Sequence of chain 1.A:
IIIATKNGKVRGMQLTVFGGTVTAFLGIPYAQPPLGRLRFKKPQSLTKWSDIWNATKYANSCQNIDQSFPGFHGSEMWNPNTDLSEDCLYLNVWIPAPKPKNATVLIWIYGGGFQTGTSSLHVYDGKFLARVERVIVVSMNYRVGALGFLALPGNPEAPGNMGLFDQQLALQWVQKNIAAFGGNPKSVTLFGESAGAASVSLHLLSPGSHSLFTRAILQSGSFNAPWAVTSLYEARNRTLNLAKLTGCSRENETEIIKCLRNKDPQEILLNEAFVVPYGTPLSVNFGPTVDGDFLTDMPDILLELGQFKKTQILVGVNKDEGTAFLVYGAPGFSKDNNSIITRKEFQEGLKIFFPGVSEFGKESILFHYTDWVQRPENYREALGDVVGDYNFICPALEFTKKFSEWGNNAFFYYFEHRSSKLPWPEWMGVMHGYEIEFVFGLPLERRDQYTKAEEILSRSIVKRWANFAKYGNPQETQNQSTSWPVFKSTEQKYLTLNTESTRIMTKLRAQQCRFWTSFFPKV

Binding-site contacts:
Ligand atom C3 contacts residue ASN341 of chain 1.A at 3.7 Å.
Ligand atom C5 contacts residue SER338 of chain 1.A at 4.0 Å.
Ligand atom O7 contacts residue ASN341 of chain 1.A at 4.3 Å.
Ligand atom C5 contacts residue GLY336 of chain 1.A at 4.5 Å.
Ligand atom C7 contacts residue ASN342 of chain 1.A at 4.4 Å.
Ligand atom C8 contacts residue ASN341 of chain 1.A at 3.2 Å.
Ligand atom C7 contacts residue GLY336 of chain 1.A at 4.0 Å.
Ligand atom C2 contacts residue GLY336 of chain 1.A at 4.5 Å.
Ligand atom O7 contacts residue GLY336 of chain 1.A at 2.8 Å (h-bond).
Ligand atom O7 contacts residue ASN342 of chain 1.A at 3.7 Å.
Ligand atom C1 contacts residue GLY336 of chain 1.A at 4.2 Å.
Ligand atom O7 contacts residue SER343 of chain 1.A at 4.4 Å.
Ligand atom O5 contacts residue SER338 of chain 1.A at 3.3 Å.
Ligand atom C4 contacts residue ASN341 of chain 1.A at 4.2 Å.
Ligand atom O7 contacts residue ILE344 of chain 1.A at 4.2 Å.
Ligand atom C5 contacts residue ASN341 of chain 1.A at 3.6 Å.
Ligand atom N2 contacts residue ASN341 of chain 1.A at 2.9 Å (h-bond).
Ligand atom N2 contacts residue GLY336 of chain 1.A at 4.4 Å.
Ligand atom C7 contacts residue ASN341 of chain 1.A at 3.3 Å.
Ligand atom C2 contacts residue ASN341 of chain 1.A at 2.3 Å.
Ligand atom O5 contacts residue ASN341 of chain 1.A at 2.3 Å (h-bond).
Ligand atom O7 contacts residue PRO335 of chain 1.A at 3.8 Å.
Ligand atom O6 contacts residue GLU349 of chain 1.A at 3.8 Å.
Ligand atom C5 contacts residue PHE337 of chain 1.A at 4.3 Å (hydrophobic).
Ligand atom C1 contacts residue ASN341 of chain 1.A at 1.4 Å.
Ligand atom O4 contacts residue GLY336 of chain 1.A at 4.1 Å.
Ligand atom C1 contacts residue SER338 of chain 1.A at 3.8 Å.
Ligand atom C6 contacts residue SER338 of chain 1.A at 4.3 Å.
Ligand atom C3 contacts residue GLY336 of chain 1.A at 4.2 Å.

This small molecule binds to this protein.
Small molecule (SMILES): CC(=O)N[C@H]1[C@H](O[C@H]2[C@H](O)[C@@H](NC(C)=O)CO[C@@H]2CO)O[C@H](CO)[C@@H](O)[C@@H]1O